Sequence of chain 1.C:
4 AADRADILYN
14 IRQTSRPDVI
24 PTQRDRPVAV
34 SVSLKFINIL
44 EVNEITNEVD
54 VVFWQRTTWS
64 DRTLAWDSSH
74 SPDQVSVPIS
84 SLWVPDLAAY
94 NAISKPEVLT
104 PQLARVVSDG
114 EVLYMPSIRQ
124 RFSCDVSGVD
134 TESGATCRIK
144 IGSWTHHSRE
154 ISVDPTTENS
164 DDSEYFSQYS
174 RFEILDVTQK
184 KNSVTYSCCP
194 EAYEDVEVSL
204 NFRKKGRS

This protein binds this small molecule.
Small molecule (SMILES): N#C/N=C1\SCCN1Cc1ccc(Cl)nc1

Sequence of chain 1.B:
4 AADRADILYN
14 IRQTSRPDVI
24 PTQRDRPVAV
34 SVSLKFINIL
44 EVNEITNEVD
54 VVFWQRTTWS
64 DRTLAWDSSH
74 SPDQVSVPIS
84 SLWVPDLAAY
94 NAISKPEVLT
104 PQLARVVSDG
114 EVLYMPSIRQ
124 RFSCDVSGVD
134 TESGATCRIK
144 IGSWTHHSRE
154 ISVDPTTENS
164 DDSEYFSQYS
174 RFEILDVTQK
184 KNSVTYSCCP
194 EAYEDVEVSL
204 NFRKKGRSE

Binding-site contacts:
Ligand atom N16 contacts residue TYR189 of chain 1.B at 4.0 Å.
Ligand atom C13 contacts residue TYR189 of chain 1.B at 3.4 Å (hydrophobic).
Ligand atom C3 contacts residue TRP147 of chain 1.B at 3.0 Å (hydrophobic).
Ligand atom N14 contacts residue TYR189 of chain 1.B at 3.7 Å.
Ligand atom C5 contacts residue TYR196 of chain 1.B at 3.4 Å (hydrophobic).
Ligand atom C1 contacts residue THR148 of chain 1.B at 4.1 Å.
Ligand atom C8 contacts residue TYR189 of chain 1.B at 3.9 Å (hydrophobic).
Ligand atom N16 contacts residue CYS191 of chain 1.B at 3.4 Å (h-bond).
Ligand atom C4 contacts residue TYR196 of chain 1.B at 4.0 Å (hydrophobic).
Ligand atom C15 contacts residue CYS191 of chain 1.B at 3.8 Å (hydrophobic).
Ligand atom C10 contacts residue MET118 of chain 1.C at 3.9 Å (hydrophobic).
Ligand atom N9 contacts residue TYR189 of chain 1.B at 3.5 Å.
Ligand atom C15 contacts residue TYR189 of chain 1.B at 4.0 Å (hydrophobic).
Ligand atom S11 contacts residue MET118 of chain 1.C at 3.9 Å.
Ligand atom C10 contacts residue TYR189 of chain 1.B at 3.6 Å (hydrophobic).
Ligand atom C12 contacts residue TRP147 of chain 1.B at 3.6 Å (hydrophobic).
Ligand atom S11 contacts residue TRP57 of chain 1.C at 3.2 Å.
Ligand atom N16 contacts residue LYS38 of chain 1.C at 3.3 Å (salt-bridge).
Ligand atom CL7 contacts residue LEU116 of chain 1.C at 2.9 Å.
Ligand atom N2 contacts residue TRP147 of chain 1.B at 3.7 Å.
Ligand atom N2 contacts residue THR148 of chain 1.B at 3.9 Å.
Ligand atom CL7 contacts residue ALA107 of chain 1.C at 3.9 Å.
Ligand atom C8 contacts residue TRP147 of chain 1.B at 3.2 Å (hydrophobic).
Ligand atom C12 contacts residue TYR189 of chain 1.B at 3.5 Å (hydrophobic).
Ligand atom CL7 contacts residue ARG108 of chain 1.C at 3.6 Å.
Ligand atom CL7 contacts residue MET118 of chain 1.C at 3.7 Å.
Ligand atom C6 contacts residue LEU116 of chain 1.C at 3.6 Å (hydrophobic).
Ligand atom CL7 contacts residue LEU106 of chain 1.C at 3.9 Å.
Ligand atom S11 contacts residue TYR189 of chain 1.B at 3.7 Å.
Ligand atom C8 contacts residue TYR196 of chain 1.B at 3.7 Å (hydrophobic).
Ligand atom N2 contacts residue MET118 of chain 1.C at 3.8 Å.
Ligand atom C6 contacts residue ARG108 of chain 1.C at 4.1 Å.
Ligand atom N16 contacts residue MET118 of chain 1.C at 3.2 Å.
Ligand atom CL7 contacts residue TYR117 of chain 1.C at 3.6 Å.
Ligand atom C12 contacts residue TRP57 of chain 1.C at 3.6 Å (hydrophobic).
Ligand atom C15 contacts residue MET118 of chain 1.C at 3.4 Å (hydrophobic).
Ligand atom C4 contacts residue TRP147 of chain 1.B at 3.2 Å (hydrophobic).
Ligand atom C13 contacts residue TRP147 of chain 1.B at 3.8 Å (hydrophobic).
Ligand atom N9 contacts residue TRP147 of chain 1.B at 4.0 Å.
Ligand atom N14 contacts residue MET118 of chain 1.C at 3.7 Å.